Binding-site contacts:
Ligand atom O5 contacts residue ASN265 of chain 1.P at 2.2 Å (h-bond).
Ligand atom O6 contacts residue ARG412 of chain 1.P at 3.1 Å (salt-bridge).
Ligand atom C8 contacts residue VAL302 of chain 1.P at 4.2 Å (hydrophobic).
Ligand atom O5 contacts residue ARG412 of chain 1.P at 3.8 Å.
Ligand atom C1 contacts residue ASN265 of chain 1.P at 1.4 Å.
Ligand atom C6 contacts residue ARG412 of chain 1.P at 4.4 Å.
Ligand atom C1 contacts residue VAL414 of chain 1.P at 4.2 Å (hydrophobic).
Ligand atom C2 contacts residue ASN265 of chain 1.P at 2.4 Å.
Ligand atom C8 contacts residue GLN263 of chain 1.P at 4.2 Å.
Ligand atom C8 contacts residue SER303 of chain 1.P at 3.7 Å.
Ligand atom O5 contacts residue VAL414 of chain 1.P at 4.2 Å.
Ligand atom C5 contacts residue ASN265 of chain 1.P at 3.6 Å.
Ligand atom O7 contacts residue ASN265 of chain 1.P at 4.3 Å.
Ligand atom C3 contacts residue ASN265 of chain 1.P at 3.7 Å.
Ligand atom N2 contacts residue ASN265 of chain 1.P at 2.9 Å (h-bond).
Ligand atom C4 contacts residue ASN265 of chain 1.P at 4.2 Å.
Ligand atom C7 contacts residue ASN265 of chain 1.P at 3.9 Å.
Ligand atom O6 contacts residue ASN265 of chain 1.P at 4.3 Å.

This small molecule binds to this protein.
Small molecule (SMILES): CC(=O)N[C@H]1[C@H](O[C@H]2[C@H](O)[C@@H](NC(C)=O)CO[C@@H]2CO)O[C@H](CO)[C@@H](O)[C@@H]1O

Sequence of chain 1.P:
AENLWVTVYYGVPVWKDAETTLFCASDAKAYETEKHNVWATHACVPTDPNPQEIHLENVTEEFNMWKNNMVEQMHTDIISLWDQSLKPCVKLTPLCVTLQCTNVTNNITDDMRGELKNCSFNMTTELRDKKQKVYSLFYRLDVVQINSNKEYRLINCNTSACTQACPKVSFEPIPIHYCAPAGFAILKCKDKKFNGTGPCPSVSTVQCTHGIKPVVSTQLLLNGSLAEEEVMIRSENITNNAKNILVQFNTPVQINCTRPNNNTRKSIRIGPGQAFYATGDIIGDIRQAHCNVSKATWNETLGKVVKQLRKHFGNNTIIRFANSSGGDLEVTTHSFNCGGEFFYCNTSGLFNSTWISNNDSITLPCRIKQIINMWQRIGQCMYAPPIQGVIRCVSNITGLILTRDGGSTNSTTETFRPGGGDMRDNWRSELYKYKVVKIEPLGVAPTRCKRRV